This small molecule binds to this protein.
Small molecule (SMILES): CC(=O)O[C@H]1C(=O)[C@@]2(C)[C@H]([C@H](OC(=O)c3ccccc3)[C@]3(O)C[C@H](OC(=O)[C@H](O)[C@@H](NC(=O)c4ccccc4)c4ccccc4)C(C)=C1C3(C)C)[C@]1(OC(C)=O)CO[C@@H]1C[C@@H]2O

Binding-site contacts:
Ligand atom C41 contacts residue GLU27 of chain 6.B at 3.1 Å.
Ligand atom C08 contacts residue HIS227 of chain 6.B at 3.4 Å.
Ligand atom C28 contacts residue PRO358 of chain 6.B at 3.6 Å (hydrophobic).
Ligand atom C41 contacts residue VAL23 of chain 6.B at 3.7 Å (hydrophobic).
Ligand atom C40 contacts residue GLU27 of chain 6.B at 3.4 Å.
Ligand atom C32 contacts residue VAL23 of chain 6.B at 3.5 Å (hydrophobic).
Ligand atom C06 contacts residue HIS227 of chain 6.B at 3.6 Å.
Ligand atom C37 contacts residue PRO358 of chain 6.B at 3.7 Å (hydrophobic).
Ligand atom O08 contacts residue ARG276 of chain 6.B at 3.7 Å.
Ligand atom O13 contacts residue ARG359 of chain 6.B at 3.2 Å (salt-bridge).
Ligand atom C07 contacts residue HIS227 of chain 6.B at 3.2 Å.
Ligand atom C38 contacts residue PHE270 of chain 6.B at 3.6 Å (hydrophobic).
Ligand atom C19 contacts residue ARG276 of chain 6.B at 3.7 Å.
Ligand atom O13 contacts residue GLY360 of chain 6.B at 3.6 Å.
Ligand atom O14 contacts residue HIS227 of chain 6.B at 2.9 Å.
Ligand atom C39 contacts residue PRO358 of chain 6.B at 3.8 Å (hydrophobic).
Ligand atom C15 contacts residue PRO272 of chain 6.B at 3.1 Å (hydrophobic).
Ligand atom C08 contacts residue LEU228 of chain 6.B at 3.8 Å (hydrophobic).
Ligand atom C14 contacts residue THR274 of chain 6.B at 3.3 Å.
Ligand atom O06 contacts residue THR274 of chain 6.B at 2.7 Å (h-bond).
Ligand atom C39 contacts residue PHE270 of chain 6.B at 3.4 Å (hydrophobic).
Ligand atom C33 contacts residue VAL23 of chain 6.B at 3.6 Å (hydrophobic).
Ligand atom C16 contacts residue THR274 of chain 6.B at 3.4 Å.
Ligand atom C19 contacts residue THR274 of chain 6.B at 3.0 Å.
Ligand atom C41 contacts residue SER234 of chain 6.B at 3.5 Å.
Ligand atom O06 contacts residue LEU273 of chain 6.B at 3.5 Å.
Ligand atom C36 contacts residue HIS227 of chain 6.B at 3.2 Å.
Ligand atom O06 contacts residue PRO272 of chain 6.B at 3.4 Å (h-bond).
Ligand atom C09 contacts residue HIS227 of chain 6.B at 3.8 Å.
Ligand atom C40 contacts residue SER234 of chain 6.B at 3.0 Å.
Ligand atom C42 contacts residue VAL23 of chain 6.B at 3.5 Å (hydrophobic).
Ligand atom O12 contacts residue GLY360 of chain 6.B at 3.5 Å (h-bond).
Ligand atom C15 contacts residue THR274 of chain 6.B at 3.7 Å.
Ligand atom C38 contacts residue PRO358 of chain 6.B at 3.5 Å (hydrophobic).
Ligand atom O13 contacts residue PRO358 of chain 6.B at 3.2 Å.
Ligand atom C39 contacts residue ALA231 of chain 6.B at 3.3 Å (hydrophobic).
Ligand atom C39 contacts residue SER234 of chain 6.B at 3.8 Å.
Ligand atom C40 contacts residue ALA231 of chain 6.B at 3.4 Å (hydrophobic).
Ligand atom C33 contacts residue ASP26 of chain 6.B at 3.7 Å.
Ligand atom C07 contacts residue LEU228 of chain 6.B at 3.6 Å (hydrophobic).

Sequence of chain 6.B:
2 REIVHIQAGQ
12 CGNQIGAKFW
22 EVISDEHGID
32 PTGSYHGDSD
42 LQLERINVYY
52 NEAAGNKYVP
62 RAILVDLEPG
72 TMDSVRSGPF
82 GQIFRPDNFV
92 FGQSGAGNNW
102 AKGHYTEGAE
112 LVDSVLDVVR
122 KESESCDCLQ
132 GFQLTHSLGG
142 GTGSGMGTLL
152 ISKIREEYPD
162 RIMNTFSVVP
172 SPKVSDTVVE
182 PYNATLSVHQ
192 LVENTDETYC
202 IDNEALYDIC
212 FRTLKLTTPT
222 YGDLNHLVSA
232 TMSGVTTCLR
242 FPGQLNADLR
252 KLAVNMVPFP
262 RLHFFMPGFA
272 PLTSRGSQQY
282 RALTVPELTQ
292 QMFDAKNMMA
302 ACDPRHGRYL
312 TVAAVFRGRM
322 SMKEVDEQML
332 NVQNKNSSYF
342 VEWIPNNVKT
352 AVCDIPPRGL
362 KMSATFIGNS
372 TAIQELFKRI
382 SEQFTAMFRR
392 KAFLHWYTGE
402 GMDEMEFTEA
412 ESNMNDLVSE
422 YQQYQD